Binding-site contacts:
Ligand atom C8 contacts residue ASN58 of chain 1.D at 3.8 Å.
Ligand atom C8 contacts residue GLY16 of chain 1.A at 3.5 Å.
Ligand atom O5 contacts residue GLU57 of chain 1.D at 4.1 Å.
Ligand atom C5 contacts residue GLU57 of chain 1.D at 4.5 Å.
Ligand atom C4 contacts residue ASN58 of chain 1.D at 4.1 Å.
Ligand atom C8 contacts residue GLU57 of chain 1.D at 3.7 Å.
Ligand atom C7 contacts residue GLY16 of chain 1.A at 4.5 Å.
Ligand atom N2 contacts residue SER17 of chain 1.A at 4.5 Å.
Ligand atom O7 contacts residue GLU57 of chain 1.D at 2.7 Å (salt-bridge).
Ligand atom C3 contacts residue ASN58 of chain 1.D at 3.7 Å.
Ligand atom C2 contacts residue ASN58 of chain 1.D at 2.4 Å.
Ligand atom O7 contacts residue ASN58 of chain 1.D at 3.8 Å.
Ligand atom C7 contacts residue ASN58 of chain 1.D at 3.4 Å.
Ligand atom C7 contacts residue SER17 of chain 1.A at 4.1 Å.
Ligand atom C1 contacts residue GLU57 of chain 1.D at 3.3 Å.
Ligand atom C7 contacts residue GLU57 of chain 1.D at 3.5 Å.
Ligand atom C8 contacts residue SER17 of chain 1.A at 3.2 Å.
Ligand atom C1 contacts residue ASN58 of chain 1.D at 1.4 Å.
Ligand atom N2 contacts residue GLU57 of chain 1.D at 4.2 Å.
Ligand atom N2 contacts residue ASN58 of chain 1.D at 3.0 Å (h-bond).
Ligand atom O5 contacts residue ASN58 of chain 1.D at 2.3 Å (h-bond).
Ligand atom C2 contacts residue GLU57 of chain 1.D at 4.2 Å.
Ligand atom C5 contacts residue ASN58 of chain 1.D at 3.6 Å.
Ligand atom N2 contacts residue GLY16 of chain 1.A at 4.0 Å.

Sequence of chain 1.A:
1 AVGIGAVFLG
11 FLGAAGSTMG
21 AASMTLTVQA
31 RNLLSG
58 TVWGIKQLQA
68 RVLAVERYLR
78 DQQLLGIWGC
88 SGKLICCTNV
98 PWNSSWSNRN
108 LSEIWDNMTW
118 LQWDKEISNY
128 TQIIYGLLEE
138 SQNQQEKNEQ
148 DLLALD

This small molecule binds to this protein.
Small molecule (SMILES): CC(=O)N[C@H]1[C@H](O[C@H]2[C@H](O)[C@@H](NC(C)=O)CO[C@@H]2CO)O[C@H](CO)[C@@H](O)[C@@H]1O

Sequence of chain 1.D:
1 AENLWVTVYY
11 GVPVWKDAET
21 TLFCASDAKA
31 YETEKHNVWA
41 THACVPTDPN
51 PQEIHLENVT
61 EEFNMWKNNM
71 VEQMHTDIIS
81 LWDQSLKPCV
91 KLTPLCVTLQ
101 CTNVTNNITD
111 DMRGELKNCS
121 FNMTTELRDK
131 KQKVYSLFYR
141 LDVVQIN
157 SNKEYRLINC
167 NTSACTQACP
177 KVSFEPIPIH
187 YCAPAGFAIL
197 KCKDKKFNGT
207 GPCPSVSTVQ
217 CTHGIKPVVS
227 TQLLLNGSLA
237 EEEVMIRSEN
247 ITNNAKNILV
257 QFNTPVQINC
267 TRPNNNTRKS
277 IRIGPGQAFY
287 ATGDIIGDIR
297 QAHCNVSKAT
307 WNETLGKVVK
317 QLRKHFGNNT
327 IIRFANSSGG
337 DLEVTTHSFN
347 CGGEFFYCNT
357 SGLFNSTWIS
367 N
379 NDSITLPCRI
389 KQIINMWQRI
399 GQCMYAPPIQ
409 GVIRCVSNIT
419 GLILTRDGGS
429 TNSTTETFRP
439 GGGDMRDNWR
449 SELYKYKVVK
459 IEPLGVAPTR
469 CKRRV